Binding-site contacts:
Ligand atom O5 contacts residue LYS65 of chain 1.A at 3.7 Å.
Ligand atom C4 contacts residue ASN10 of chain 1.A at 4.4 Å.
Ligand atom O6 contacts residue LYS65 of chain 1.A at 4.1 Å.
Ligand atom C6 contacts residue LYS65 of chain 1.A at 3.5 Å.
Ligand atom C5 contacts residue ASN10 of chain 1.A at 3.7 Å.
Ligand atom C5 contacts residue VAL61 of chain 1.A at 3.8 Å (hydrophobic).
Ligand atom O7 contacts residue ASP66 of chain 1.A at 4.0 Å.
Ligand atom C7 contacts residue VAL61 of chain 1.A at 4.5 Å (hydrophobic).
Ligand atom O4 contacts residue LEU192 of chain 1.A at 4.0 Å.
Ligand atom C7 contacts residue ASP66 of chain 1.A at 3.8 Å.
Ligand atom O6 contacts residue LYS68 of chain 1.A at 4.0 Å.
Ligand atom O5 contacts residue VAL61 of chain 1.A at 4.0 Å.
Ligand atom C2 contacts residue ASN10 of chain 1.A at 2.5 Å.
Ligand atom C3 contacts residue ASN10 of chain 1.A at 3.9 Å.
Ligand atom C6 contacts residue VAL61 of chain 1.A at 3.9 Å (hydrophobic).
Ligand atom C8 contacts residue VAL61 of chain 1.A at 4.3 Å (hydrophobic).
Ligand atom C2 contacts residue ASP66 of chain 1.A at 3.8 Å.
Ligand atom C7 contacts residue ASN10 of chain 1.A at 4.0 Å.
Ligand atom O7 contacts residue ASN10 of chain 1.A at 4.4 Å.
Ligand atom N2 contacts residue ASP66 of chain 1.A at 2.9 Å (salt-bridge).
Ligand atom N2 contacts residue ASN10 of chain 1.A at 2.8 Å (h-bond).
Ligand atom C1 contacts residue ASP66 of chain 1.A at 3.9 Å.
Ligand atom C6 contacts residue ASP66 of chain 1.A at 4.0 Å.
Ligand atom C3 contacts residue ASP66 of chain 1.A at 4.0 Å.
Ligand atom C1 contacts residue ASN10 of chain 1.A at 1.5 Å.
Ligand atom O6 contacts residue ASP66 of chain 1.A at 3.7 Å.
Ligand atom O5 contacts residue ASN10 of chain 1.A at 2.6 Å (h-bond).

Sequence of chain 1.A:
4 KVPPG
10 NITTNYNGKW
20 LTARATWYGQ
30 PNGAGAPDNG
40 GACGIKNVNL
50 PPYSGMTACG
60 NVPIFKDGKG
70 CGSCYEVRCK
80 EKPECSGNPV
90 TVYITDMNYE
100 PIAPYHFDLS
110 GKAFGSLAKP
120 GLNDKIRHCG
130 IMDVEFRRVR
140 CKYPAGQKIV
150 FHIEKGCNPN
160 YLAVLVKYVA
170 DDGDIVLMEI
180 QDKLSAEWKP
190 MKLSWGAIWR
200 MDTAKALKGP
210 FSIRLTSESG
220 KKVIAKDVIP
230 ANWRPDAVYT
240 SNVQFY

The small molecule below binds the protein below.
Small molecule (SMILES): CC(=O)N[C@H]1[C@H](O[C@H]2[C@H](O[C@H]3O[C@@H](C)[C@@H](O)[C@@H](O)[C@@H]3O)[C@@H](NC(C)=O)CO[C@@H]2CO)O[C@H](CO)[C@@H](O[C@H]2O[C@H](CO[C@H]3O[C@H](CO)[C@@H](O)[C@H](O)[C@@H]3O)[C@@H](O)[C@H](O[C@H]3O[C@H](CO)[C@@H](O)[C@H](O)[C@@H]3O)[C@@H]2O[C@H]2OC[C@@H](O)[C@H](O)[C@H]2O)[C@@H]1O